The protein below binds the small molecule below.
Small molecule (SMILES): CC(=O)N[C@@H]1[C@@H](O[C@@H]2O[C@H](CO)[C@@H](O[C@@H]3O[C@H](CO)[C@H](O)[C@H](O[C@]4(C(=O)O)C[C@H](O)[C@@H](NC(C)=O)[C@H]([C@H](O)[C@H](O)CO)O4)[C@H]3O)[C@H](O)[C@H]2NC(C)=O)[C@@H](O)[C@@H](CO)O[C@H]1O

Binding-site contacts:
Ligand atom C11 contacts residue LEU144 of chain 1.A at 3.6 Å (hydrophobic).
Ligand atom O6 contacts residue GLY216 of chain 1.A at 2.9 Å (h-bond).
Ligand atom O7 contacts residue GLN213 of chain 1.A at 3.3 Å (h-bond).
Ligand atom C9 contacts residue HIS174 of chain 1.A at 3.5 Å.
Ligand atom C11 contacts residue ALA125 of chain 1.A at 3.9 Å (hydrophobic).
Ligand atom C7 contacts residue TRP142 of chain 1.A at 4.0 Å (hydrophobic).
Ligand atom O7 contacts residue GLN213 of chain 1.A at 2.3 Å (h-bond).
Ligand atom O6 contacts residue VAL177 of chain 1.A at 3.8 Å.
Ligand atom C7 contacts residue GLN213 of chain 1.A at 3.2 Å.
Ligand atom N5 contacts residue ALA125 of chain 1.A at 2.9 Å (h-bond).
Ligand atom C8 contacts residue VAL177 of chain 1.A at 3.6 Å (hydrophobic).
Ligand atom O9 contacts residue GLU181 of chain 1.A at 2.5 Å (salt-bridge).
Ligand atom C9 contacts residue TYR88 of chain 1.A at 3.2 Å (hydrophobic).
Ligand atom C2 contacts residue GLN213 of chain 1.A at 3.4 Å.
Ligand atom C1 contacts residue THR126 of chain 1.A at 3.7 Å.
Ligand atom O3 contacts residue GLN213 of chain 1.A at 3.6 Å (h-bond).
Ligand atom C8 contacts residue GLU181 of chain 1.A at 3.8 Å.
Ligand atom C9 contacts residue GLU181 of chain 1.A at 3.2 Å.
Ligand atom O9 contacts residue HIS174 of chain 1.A at 3.4 Å (h-bond).
Ligand atom C6 contacts residue GLY216 of chain 1.A at 3.8 Å.
Ligand atom C11 contacts residue TRP142 of chain 1.A at 3.6 Å (hydrophobic).
Ligand atom N2 contacts residue GLN213 of chain 1.A at 3.7 Å.
Ligand atom C10 contacts residue ALA125 of chain 1.A at 3.9 Å (hydrophobic).
Ligand atom C4 contacts residue ALA125 of chain 1.A at 3.4 Å (hydrophobic).
Ligand atom O1A contacts residue THR126 of chain 1.A at 2.5 Å (h-bond).
Ligand atom O9 contacts residue TYR88 of chain 1.A at 2.6 Å (h-bond).
Ligand atom C5 contacts residue GLY216 of chain 1.A at 4.0 Å.
Ligand atom O7 contacts residue GLU181 of chain 1.A at 3.7 Å.
Ligand atom N5 contacts residue TRP142 of chain 1.A at 3.8 Å.
Ligand atom C5 contacts residue LEU217 of chain 1.A at 3.6 Å (hydrophobic).
Ligand atom C11 contacts residue GLY124 of chain 1.A at 3.7 Å.
Ligand atom O4 contacts residue ALA125 of chain 1.A at 3.6 Å.
Ligand atom C5 contacts residue ALA125 of chain 1.A at 3.6 Å (hydrophobic).
Ligand atom C9 contacts residue TRP142 of chain 1.A at 3.8 Å (hydrophobic).
Ligand atom O1B contacts residue SER127 of chain 1.A at 3.4 Å (h-bond).
Ligand atom O10 contacts residue LEU185 of chain 1.A at 3.2 Å.
Ligand atom C10 contacts residue TRP142 of chain 1.A at 3.8 Å (hydrophobic).
Ligand atom C1 contacts residue SER127 of chain 1.A at 3.6 Å.
Ligand atom O1A contacts residue SER127 of chain 1.A at 3.1 Å (h-bond).
Ligand atom O8 contacts residue TYR88 of chain 1.A at 3.4 Å.

Sequence of chain 1.A:
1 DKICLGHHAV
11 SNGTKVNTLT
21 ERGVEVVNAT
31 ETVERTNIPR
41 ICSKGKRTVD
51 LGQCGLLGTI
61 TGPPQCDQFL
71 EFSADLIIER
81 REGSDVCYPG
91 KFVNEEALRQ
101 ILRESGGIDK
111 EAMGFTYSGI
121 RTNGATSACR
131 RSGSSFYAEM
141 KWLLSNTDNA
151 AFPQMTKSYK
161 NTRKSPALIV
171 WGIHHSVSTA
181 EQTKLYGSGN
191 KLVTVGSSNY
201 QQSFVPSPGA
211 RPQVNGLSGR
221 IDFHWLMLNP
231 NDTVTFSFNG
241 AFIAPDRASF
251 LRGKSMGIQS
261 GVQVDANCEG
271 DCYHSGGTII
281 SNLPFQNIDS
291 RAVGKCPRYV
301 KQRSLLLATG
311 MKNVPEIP